Sequence of chain 1.C:
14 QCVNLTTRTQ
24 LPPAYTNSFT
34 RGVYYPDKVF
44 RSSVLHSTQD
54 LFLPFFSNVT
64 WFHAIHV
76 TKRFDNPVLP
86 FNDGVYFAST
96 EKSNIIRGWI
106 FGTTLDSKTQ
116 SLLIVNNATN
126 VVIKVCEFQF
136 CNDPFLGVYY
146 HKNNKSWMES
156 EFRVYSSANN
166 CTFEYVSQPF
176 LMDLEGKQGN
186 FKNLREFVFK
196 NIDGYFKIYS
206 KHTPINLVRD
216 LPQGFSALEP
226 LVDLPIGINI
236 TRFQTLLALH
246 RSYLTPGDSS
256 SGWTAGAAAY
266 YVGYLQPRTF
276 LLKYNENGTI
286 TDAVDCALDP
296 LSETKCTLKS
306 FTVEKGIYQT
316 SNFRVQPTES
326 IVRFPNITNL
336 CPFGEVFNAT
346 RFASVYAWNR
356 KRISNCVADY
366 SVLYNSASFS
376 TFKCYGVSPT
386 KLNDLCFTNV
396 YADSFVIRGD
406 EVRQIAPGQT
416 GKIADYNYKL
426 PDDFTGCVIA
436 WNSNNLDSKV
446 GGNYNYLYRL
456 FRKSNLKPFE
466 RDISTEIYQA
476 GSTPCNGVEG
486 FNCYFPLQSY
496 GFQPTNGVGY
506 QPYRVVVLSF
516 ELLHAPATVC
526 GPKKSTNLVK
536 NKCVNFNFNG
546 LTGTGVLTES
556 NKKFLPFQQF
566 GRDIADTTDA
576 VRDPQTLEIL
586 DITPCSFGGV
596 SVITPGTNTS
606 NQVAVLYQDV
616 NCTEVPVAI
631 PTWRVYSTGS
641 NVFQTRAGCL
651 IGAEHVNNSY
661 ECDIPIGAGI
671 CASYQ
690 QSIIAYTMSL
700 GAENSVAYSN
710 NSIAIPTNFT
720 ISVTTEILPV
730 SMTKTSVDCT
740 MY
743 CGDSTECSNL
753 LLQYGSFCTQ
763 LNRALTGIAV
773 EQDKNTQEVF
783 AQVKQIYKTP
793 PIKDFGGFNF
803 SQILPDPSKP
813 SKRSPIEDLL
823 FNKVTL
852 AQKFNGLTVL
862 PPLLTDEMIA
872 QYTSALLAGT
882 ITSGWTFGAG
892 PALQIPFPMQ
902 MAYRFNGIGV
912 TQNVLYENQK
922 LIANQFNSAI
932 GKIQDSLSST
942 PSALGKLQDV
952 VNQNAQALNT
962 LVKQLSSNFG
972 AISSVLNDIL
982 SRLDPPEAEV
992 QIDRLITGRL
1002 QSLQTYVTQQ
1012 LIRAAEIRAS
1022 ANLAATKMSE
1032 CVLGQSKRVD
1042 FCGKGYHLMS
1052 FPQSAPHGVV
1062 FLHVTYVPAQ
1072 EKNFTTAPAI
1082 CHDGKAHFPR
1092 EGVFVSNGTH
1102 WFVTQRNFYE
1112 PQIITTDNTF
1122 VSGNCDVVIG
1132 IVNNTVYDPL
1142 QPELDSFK

Binding-site contacts:
Ligand atom O7 contacts residue GLU281 of chain 1.C at 4.1 Å.
Ligand atom C8 contacts residue ASN282 of chain 1.C at 4.3 Å.
Ligand atom C2 contacts residue GLU281 of chain 1.C at 3.9 Å.
Ligand atom C5 contacts residue ASN282 of chain 1.C at 3.7 Å.
Ligand atom C8 contacts residue ASN280 of chain 1.C at 3.2 Å.
Ligand atom C7 contacts residue ASN282 of chain 1.C at 3.1 Å.
Ligand atom C7 contacts residue ASN280 of chain 1.C at 3.5 Å.
Ligand atom C7 contacts residue GLU281 of chain 1.C at 3.3 Å.
Ligand atom C1 contacts residue ASN282 of chain 1.C at 1.4 Å.
Ligand atom O7 contacts residue ASN280 of chain 1.C at 3.5 Å (h-bond).
Ligand atom N2 contacts residue GLU281 of chain 1.C at 3.1 Å (salt-bridge).
Ligand atom O5 contacts residue ASN282 of chain 1.C at 2.4 Å (h-bond).
Ligand atom C3 contacts residue ASN282 of chain 1.C at 3.8 Å.
Ligand atom N2 contacts residue ASN282 of chain 1.C at 2.9 Å (h-bond).
Ligand atom C1 contacts residue GLU281 of chain 1.C at 3.6 Å.
Ligand atom C2 contacts residue ASN282 of chain 1.C at 2.5 Å.
Ligand atom C4 contacts residue ASN282 of chain 1.C at 4.2 Å.
Ligand atom N2 contacts residue ASN280 of chain 1.C at 4.4 Å.
Ligand atom C8 contacts residue GLU281 of chain 1.C at 3.3 Å.
Ligand atom O7 contacts residue ASN282 of chain 1.C at 3.0 Å (h-bond).

The protein below binds the small molecule below.
Small molecule (SMILES): CC(=O)N[C@@H]1[C@@H](O)[C@H](O)[C@@H](CO)O[C@H]1O